The small molecule below binds the protein below.
Small molecule (SMILES): CC(=O)N[C@H]1[C@H](O[C@H]2[C@H](O)[C@@H](NC(C)=O)CO[C@@H]2CO)O[C@H](CO)[C@@H](O[C@@H]2O[C@H](CO[C@H]3O[C@H](CO)[C@@H](O)[C@H](O)[C@@H]3O)[C@@H](O)[C@H](O[C@H]3O[C@H](CO)[C@@H](O)[C@H](O)[C@@H]3O[C@H]3O[C@H](CO)[C@@H](O)[C@H](O)[C@@H]3O[C@H]3O[C@H](CO)[C@@H](O)[C@H](O)[C@@H]3O)[C@@H]2O)[C@@H]1O

Binding-site contacts:
Ligand atom O7 contacts residue GLN270 of chain 1.E at 3.9 Å.
Ligand atom C6 contacts residue ASP226 of chain 1.E at 3.3 Å.
Ligand atom C7 contacts residue NAG1 of chain 1.KA at 3.6 Å.
Ligand atom N2 contacts residue NAG1 of chain 1.KA at 4.0 Å.
Ligand atom C1 contacts residue ASN278 of chain 1.E at 1.5 Å.
Ligand atom O6 contacts residue ARG396 of chain 1.E at 3.9 Å.
Ligand atom N2 contacts residue ASN278 of chain 1.E at 3.0 Å (h-bond).
Ligand atom O3 contacts residue GLU454 of chain 1.E at 3.5 Å (salt-bridge).
Ligand atom O7 contacts residue ASN394 of chain 1.E at 4.0 Å.
Ligand atom C8 contacts residue PHE277 of chain 1.E at 4.1 Å (hydrophobic).
Ligand atom C5 contacts residue ASN460 of chain 1.E at 4.0 Å.
Ligand atom O7 contacts residue ASN278 of chain 1.E at 4.0 Å.
Ligand atom N2 contacts residue SER461 of chain 1.E at 2.9 Å (h-bond).
Ligand atom C8 contacts residue ASN394 of chain 1.E at 3.6 Å.
Ligand atom C3 contacts residue ASN278 of chain 1.E at 3.9 Å.
Ligand atom C7 contacts residue ASN278 of chain 1.E at 3.7 Å.
Ligand atom C5 contacts residue ARG396 of chain 1.E at 4.1 Å.
Ligand atom C7 contacts residue ASN394 of chain 1.E at 4.0 Å.
Ligand atom C8 contacts residue ASN460 of chain 1.E at 3.8 Å.
Ligand atom C8 contacts residue NAG1 of chain 1.KA at 3.8 Å.
Ligand atom O7 contacts residue ASN460 of chain 1.E at 3.1 Å (h-bond).
Ligand atom C6 contacts residue LYS222 of chain 1.E at 4.1 Å.
Ligand atom C8 contacts residue GLN270 of chain 1.E at 3.6 Å.
Ligand atom O5 contacts residue ASN278 of chain 1.E at 2.4 Å (h-bond).
Ligand atom O4 contacts residue LYS222 of chain 1.E at 4.0 Å.
Ligand atom O6 contacts residue TRP225 of chain 1.E at 3.0 Å (h-bond).
Ligand atom C5 contacts residue ASN278 of chain 1.E at 3.7 Å.
Ligand atom O6 contacts residue ASP226 of chain 1.E at 4.2 Å.
Ligand atom O7 contacts residue CYS459 of chain 1.E at 3.7 Å.
Ligand atom O3 contacts residue NAG1 of chain 1.KA at 4.1 Å.
Ligand atom O6 contacts residue LYS222 of chain 1.E at 4.0 Å.
Ligand atom O4 contacts residue ARG453 of chain 1.E at 3.1 Å (salt-bridge).
Ligand atom C6 contacts residue TRP225 of chain 1.E at 3.9 Å (hydrophobic).
Ligand atom C7 contacts residue ASN460 of chain 1.E at 4.0 Å.
Ligand atom C1 contacts residue SER461 of chain 1.E at 4.1 Å.
Ligand atom C2 contacts residue ASN278 of chain 1.E at 2.5 Å.
Ligand atom C7 contacts residue SER461 of chain 1.E at 3.6 Å.
Ligand atom C8 contacts residue SER461 of chain 1.E at 3.4 Å.
Ligand atom O7 contacts residue NAG1 of chain 1.KA at 3.4 Å.
Ligand atom C2 contacts residue SER461 of chain 1.E at 3.9 Å.

Sequence of chain 1.E:
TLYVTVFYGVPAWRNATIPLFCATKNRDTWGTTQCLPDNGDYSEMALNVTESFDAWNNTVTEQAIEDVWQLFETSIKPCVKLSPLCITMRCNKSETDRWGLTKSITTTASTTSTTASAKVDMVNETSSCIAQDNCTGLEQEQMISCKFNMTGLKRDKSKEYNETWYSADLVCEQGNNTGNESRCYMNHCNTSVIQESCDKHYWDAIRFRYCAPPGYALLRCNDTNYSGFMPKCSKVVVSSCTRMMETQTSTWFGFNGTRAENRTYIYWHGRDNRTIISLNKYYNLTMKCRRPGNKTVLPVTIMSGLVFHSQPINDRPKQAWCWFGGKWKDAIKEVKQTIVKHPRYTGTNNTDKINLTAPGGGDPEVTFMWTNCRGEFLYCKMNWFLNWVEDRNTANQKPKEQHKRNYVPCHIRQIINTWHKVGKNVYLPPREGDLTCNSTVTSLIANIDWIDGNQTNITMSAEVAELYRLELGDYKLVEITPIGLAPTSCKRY